Sequence of chain 1.D:
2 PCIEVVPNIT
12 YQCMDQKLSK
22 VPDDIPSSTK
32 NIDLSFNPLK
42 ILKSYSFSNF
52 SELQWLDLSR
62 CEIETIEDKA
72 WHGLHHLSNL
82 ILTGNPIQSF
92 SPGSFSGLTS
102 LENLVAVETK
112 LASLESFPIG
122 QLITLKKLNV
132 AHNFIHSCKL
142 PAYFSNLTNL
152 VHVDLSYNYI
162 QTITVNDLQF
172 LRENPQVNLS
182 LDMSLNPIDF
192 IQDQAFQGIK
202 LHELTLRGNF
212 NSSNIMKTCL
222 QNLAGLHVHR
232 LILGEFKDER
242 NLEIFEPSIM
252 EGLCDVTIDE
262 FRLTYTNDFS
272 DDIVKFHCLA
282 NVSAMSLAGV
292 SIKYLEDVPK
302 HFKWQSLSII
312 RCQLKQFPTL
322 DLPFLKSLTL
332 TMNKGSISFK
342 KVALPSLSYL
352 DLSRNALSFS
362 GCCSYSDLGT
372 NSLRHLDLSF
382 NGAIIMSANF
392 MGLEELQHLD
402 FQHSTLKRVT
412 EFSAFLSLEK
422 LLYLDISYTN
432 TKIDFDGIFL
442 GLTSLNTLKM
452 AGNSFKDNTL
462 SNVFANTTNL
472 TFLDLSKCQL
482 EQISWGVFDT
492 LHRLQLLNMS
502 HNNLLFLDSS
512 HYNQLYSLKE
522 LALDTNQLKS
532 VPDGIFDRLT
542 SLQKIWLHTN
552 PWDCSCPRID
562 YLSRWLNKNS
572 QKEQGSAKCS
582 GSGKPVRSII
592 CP

Binding-site contacts:
Ligand atom O5 contacts residue SER477 of chain 1.D at 3.4 Å.
Ligand atom N2 contacts residue ASN499 of chain 1.D at 2.9 Å (h-bond).
Ligand atom C1 contacts residue SER477 of chain 1.D at 4.3 Å.
Ligand atom O7 contacts residue TRP547 of chain 1.D at 3.4 Å.
Ligand atom O5 contacts residue HIS502 of chain 1.D at 4.4 Å.
Ligand atom C6 contacts residue SER501 of chain 1.D at 4.1 Å.
Ligand atom N2 contacts residue ALA523 of chain 1.D at 4.2 Å.
Ligand atom C1 contacts residue ASN499 of chain 1.D at 1.5 Å.
Ligand atom C5 contacts residue HIS502 of chain 1.D at 3.8 Å.
Ligand atom C5 contacts residue SER501 of chain 1.D at 3.6 Å.
Ligand atom C6 contacts residue HIS502 of chain 1.D at 3.4 Å.
Ligand atom O5 contacts residue SER501 of chain 1.D at 3.1 Å (h-bond).
Ligand atom O5 contacts residue ASN499 of chain 1.D at 2.4 Å (h-bond).
Ligand atom C7 contacts residue ASN499 of chain 1.D at 3.5 Å.
Ligand atom C6 contacts residue LYS478 of chain 1.D at 3.2 Å.
Ligand atom C5 contacts residue ASN499 of chain 1.D at 3.7 Å.
Ligand atom C1 contacts residue ALA523 of chain 1.D at 4.4 Å (hydrophobic).
Ligand atom C8 contacts residue LEU497 of chain 1.D at 4.1 Å (hydrophobic).
Ligand atom O6 contacts residue LYS478 of chain 1.D at 3.5 Å (salt-bridge).
Ligand atom C5 contacts residue SER477 of chain 1.D at 4.3 Å.
Ligand atom C2 contacts residue ASN499 of chain 1.D at 2.4 Å.
Ligand atom C3 contacts residue ASN499 of chain 1.D at 3.8 Å.
Ligand atom O6 contacts residue SER477 of chain 1.D at 3.3 Å (h-bond).
Ligand atom C4 contacts residue ASN499 of chain 1.D at 4.2 Å.
Ligand atom O7 contacts residue ALA523 of chain 1.D at 4.3 Å.
Ligand atom O6 contacts residue HIS502 of chain 1.D at 3.7 Å.
Ligand atom C6 contacts residue SER477 of chain 1.D at 3.9 Å.
Ligand atom O7 contacts residue ASN499 of chain 1.D at 4.3 Å.
Ligand atom C8 contacts residue ASN499 of chain 1.D at 3.8 Å.
Ligand atom C1 contacts residue SER501 of chain 1.D at 3.3 Å.

This protein binds this small molecule.
Small molecule (SMILES): CC(=O)N[C@H]1[C@@H](O[C@H]2[C@H](O)[C@@H](NC(C)=O)CO[C@@H]2CO)O[C@H](CO)[C@@H](O)[C@@H]1O